Binding-site contacts:
Ligand atom C6 contacts residue GLY636 of chain 59.A at 3.6 Å.
Ligand atom C4 contacts residue PRO412 of chain 59.A at 4.1 Å (hydrophobic).
Ligand atom O2P contacts residue ASP623 of chain 39.A at 3.2 Å (salt-bridge).
Ligand atom C3' contacts residue HIS627 of chain 59.A at 4.3 Å.
Ligand atom O1P contacts residue HIS625 of chain 39.A at 2.8 Å (h-bond).
Ligand atom O3' contacts residue PRO628 of chain 59.A at 4.1 Å.
Ligand atom C8 contacts residue PRO628 of chain 59.A at 3.8 Å (hydrophobic).
Ligand atom C5 contacts residue SER629 of chain 59.A at 3.5 Å.
Ligand atom C2 contacts residue GLY636 of chain 59.A at 3.2 Å.
Ligand atom C5 contacts residue PRO628 of chain 59.A at 2.7 Å (hydrophobic).
Ligand atom C4 contacts residue PRO628 of chain 59.A at 3.0 Å (hydrophobic).
Ligand atom C2' contacts residue PRO628 of chain 59.A at 3.6 Å (hydrophobic).
Ligand atom N7 contacts residue PRO412 of chain 59.A at 4.3 Å.
Ligand atom C2' contacts residue HIS627 of chain 59.A at 3.2 Å.
Ligand atom P contacts residue HIS625 of chain 39.A at 3.9 Å.
Ligand atom N7 contacts residue PRO628 of chain 59.A at 3.3 Å (h-bond).
Ligand atom N9 contacts residue PRO412 of chain 59.A at 4.2 Å.
Ligand atom C6 contacts residue PRO628 of chain 59.A at 2.8 Å (hydrophobic).
Ligand atom C6 contacts residue SER629 of chain 59.A at 3.5 Å.
Ligand atom N1 contacts residue PRO628 of chain 59.A at 3.2 Å (h-bond).
Ligand atom N6 contacts residue PRO628 of chain 59.A at 3.4 Å (h-bond).
Ligand atom N1 contacts residue GLY636 of chain 59.A at 2.9 Å (h-bond).
Ligand atom C8 contacts residue HIS627 of chain 59.A at 3.5 Å.
Ligand atom C8 contacts residue PRO412 of chain 59.A at 4.3 Å (hydrophobic).
Ligand atom N6 contacts residue SER629 of chain 59.A at 3.0 Å (h-bond).
Ligand atom N6 contacts residue GLY636 of chain 59.A at 3.2 Å (h-bond).
Ligand atom N3 contacts residue PRO628 of chain 59.A at 3.5 Å (h-bond).
Ligand atom N9 contacts residue PRO628 of chain 59.A at 3.7 Å.
Ligand atom N7 contacts residue ASN606 of chain 59.A at 4.2 Å.
Ligand atom N6 contacts residue GLY634 of chain 59.A at 3.8 Å.
Ligand atom N1 contacts residue VAL411 of chain 59.A at 4.3 Å.
Ligand atom C8 contacts residue SER629 of chain 59.A at 4.2 Å.
Ligand atom C6 contacts residue PRO412 of chain 59.A at 4.3 Å (hydrophobic).
Ligand atom C2 contacts residue PRO628 of chain 59.A at 3.5 Å (hydrophobic).
Ligand atom N6 contacts residue PHE635 of chain 59.A at 3.7 Å.
Ligand atom N7 contacts residue HIS627 of chain 59.A at 4.1 Å.
Ligand atom N7 contacts residue SER629 of chain 59.A at 3.1 Å (h-bond).
Ligand atom C1' contacts residue PRO628 of chain 59.A at 3.9 Å (hydrophobic).
Ligand atom C1' contacts residue HIS627 of chain 59.A at 4.3 Å.
Ligand atom C5 contacts residue PRO412 of chain 59.A at 4.2 Å (hydrophobic).

The protein below binds the small molecule below.
Small molecule (SMILES): Nc1ncnc2c1ncn2[C@H]1C[C@H](O)[C@@H](COP(=O)(O)O)O1

Sequence of chain 39.A:
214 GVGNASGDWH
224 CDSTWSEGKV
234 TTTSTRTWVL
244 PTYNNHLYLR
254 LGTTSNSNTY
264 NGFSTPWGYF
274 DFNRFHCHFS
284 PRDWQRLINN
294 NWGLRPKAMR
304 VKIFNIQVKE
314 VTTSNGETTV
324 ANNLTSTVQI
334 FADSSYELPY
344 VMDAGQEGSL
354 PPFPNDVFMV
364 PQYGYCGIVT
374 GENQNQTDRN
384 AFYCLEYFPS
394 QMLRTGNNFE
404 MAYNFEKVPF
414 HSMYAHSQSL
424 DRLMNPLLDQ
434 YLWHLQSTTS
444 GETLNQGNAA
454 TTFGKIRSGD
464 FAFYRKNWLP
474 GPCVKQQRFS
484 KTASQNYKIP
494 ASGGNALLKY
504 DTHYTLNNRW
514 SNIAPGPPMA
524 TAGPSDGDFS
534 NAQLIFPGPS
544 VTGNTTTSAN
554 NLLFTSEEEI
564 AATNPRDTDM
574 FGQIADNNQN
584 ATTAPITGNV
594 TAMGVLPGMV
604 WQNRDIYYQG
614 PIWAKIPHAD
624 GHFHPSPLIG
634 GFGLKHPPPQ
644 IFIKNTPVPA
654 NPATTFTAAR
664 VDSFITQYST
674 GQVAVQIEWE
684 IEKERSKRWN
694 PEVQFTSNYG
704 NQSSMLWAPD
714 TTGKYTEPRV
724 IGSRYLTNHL

Sequence of chain 59.A:
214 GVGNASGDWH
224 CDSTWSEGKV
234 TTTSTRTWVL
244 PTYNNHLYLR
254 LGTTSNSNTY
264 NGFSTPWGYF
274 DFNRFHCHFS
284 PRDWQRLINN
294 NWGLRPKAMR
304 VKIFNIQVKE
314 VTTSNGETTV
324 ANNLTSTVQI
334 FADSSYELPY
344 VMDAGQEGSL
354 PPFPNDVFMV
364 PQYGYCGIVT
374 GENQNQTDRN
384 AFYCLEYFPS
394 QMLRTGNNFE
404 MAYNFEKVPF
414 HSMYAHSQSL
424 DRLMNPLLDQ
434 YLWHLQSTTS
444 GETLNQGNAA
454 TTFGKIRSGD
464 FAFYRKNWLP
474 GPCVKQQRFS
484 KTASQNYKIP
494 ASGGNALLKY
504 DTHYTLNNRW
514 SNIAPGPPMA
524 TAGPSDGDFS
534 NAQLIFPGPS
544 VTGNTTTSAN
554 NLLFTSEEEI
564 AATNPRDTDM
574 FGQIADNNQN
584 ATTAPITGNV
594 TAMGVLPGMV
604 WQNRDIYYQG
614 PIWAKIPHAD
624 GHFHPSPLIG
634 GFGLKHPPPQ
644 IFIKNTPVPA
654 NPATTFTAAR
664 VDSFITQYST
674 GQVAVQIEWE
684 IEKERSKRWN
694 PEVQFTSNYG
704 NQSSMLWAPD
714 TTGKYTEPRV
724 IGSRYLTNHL